Binding-site contacts:
Ligand atom C2 contacts residue ASN125 of chain 2.A at 2.5 Å.
Ligand atom O7 contacts residue ASN162 of chain 2.A at 3.3 Å.
Ligand atom O7 contacts residue PHE161 of chain 2.A at 4.5 Å.
Ligand atom C8 contacts residue ASN162 of chain 2.A at 4.0 Å.
Ligand atom C7 contacts residue ASN162 of chain 2.A at 4.0 Å.
Ligand atom O5 contacts residue ASN125 of chain 2.A at 2.3 Å (h-bond).
Ligand atom C8 contacts residue TRP124 of chain 2.A at 3.4 Å (hydrophobic).
Ligand atom C5 contacts residue ASN125 of chain 2.A at 3.6 Å.
Ligand atom C3 contacts residue ASN125 of chain 2.A at 3.8 Å.
Ligand atom C4 contacts residue ASN125 of chain 2.A at 4.2 Å.
Ligand atom N2 contacts residue ASN125 of chain 2.A at 2.9 Å (h-bond).
Ligand atom C1 contacts residue ASN125 of chain 2.A at 1.4 Å.
Ligand atom O7 contacts residue ASN125 of chain 2.A at 4.0 Å.
Ligand atom N2 contacts residue ASN162 of chain 2.A at 4.5 Å.
Ligand atom C7 contacts residue ASN125 of chain 2.A at 3.6 Å.
Ligand atom C7 contacts residue GLU163 of chain 2.A at 3.6 Å.
Ligand atom C8 contacts residue GLU163 of chain 2.A at 3.3 Å.
Ligand atom O7 contacts residue GLU163 of chain 2.A at 3.1 Å (salt-bridge).

Sequence of chain 2.A:
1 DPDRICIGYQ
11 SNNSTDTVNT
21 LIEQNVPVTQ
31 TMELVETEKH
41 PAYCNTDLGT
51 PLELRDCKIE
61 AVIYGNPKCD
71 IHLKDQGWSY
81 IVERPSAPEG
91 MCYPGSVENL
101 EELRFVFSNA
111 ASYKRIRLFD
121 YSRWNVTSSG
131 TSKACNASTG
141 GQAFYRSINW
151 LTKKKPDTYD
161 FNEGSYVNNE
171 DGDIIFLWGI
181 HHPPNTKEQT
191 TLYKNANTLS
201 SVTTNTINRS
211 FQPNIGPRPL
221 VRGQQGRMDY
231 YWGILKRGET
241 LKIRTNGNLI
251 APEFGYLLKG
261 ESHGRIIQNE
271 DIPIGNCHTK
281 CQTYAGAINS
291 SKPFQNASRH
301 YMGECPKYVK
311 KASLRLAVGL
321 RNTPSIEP

This small molecule binds to this protein.
Small molecule (SMILES): CC(=O)N[C@H]1[C@H](O[C@H]2[C@H](O)[C@@H](NC(C)=O)CO[C@@H]2CO)O[C@H](CO)[C@@H](O)[C@@H]1O